A small-molecule ligand and the protein it binds are described below.
Small molecule (SMILES): Nc1ccn([C@@H]2O[C@H](COP(=O)(O)CP(=O)(O)OP(=O)(O)O)[C@@H](O)[C@H]2O)c(=O)n1

Sequence of chain 1.B:
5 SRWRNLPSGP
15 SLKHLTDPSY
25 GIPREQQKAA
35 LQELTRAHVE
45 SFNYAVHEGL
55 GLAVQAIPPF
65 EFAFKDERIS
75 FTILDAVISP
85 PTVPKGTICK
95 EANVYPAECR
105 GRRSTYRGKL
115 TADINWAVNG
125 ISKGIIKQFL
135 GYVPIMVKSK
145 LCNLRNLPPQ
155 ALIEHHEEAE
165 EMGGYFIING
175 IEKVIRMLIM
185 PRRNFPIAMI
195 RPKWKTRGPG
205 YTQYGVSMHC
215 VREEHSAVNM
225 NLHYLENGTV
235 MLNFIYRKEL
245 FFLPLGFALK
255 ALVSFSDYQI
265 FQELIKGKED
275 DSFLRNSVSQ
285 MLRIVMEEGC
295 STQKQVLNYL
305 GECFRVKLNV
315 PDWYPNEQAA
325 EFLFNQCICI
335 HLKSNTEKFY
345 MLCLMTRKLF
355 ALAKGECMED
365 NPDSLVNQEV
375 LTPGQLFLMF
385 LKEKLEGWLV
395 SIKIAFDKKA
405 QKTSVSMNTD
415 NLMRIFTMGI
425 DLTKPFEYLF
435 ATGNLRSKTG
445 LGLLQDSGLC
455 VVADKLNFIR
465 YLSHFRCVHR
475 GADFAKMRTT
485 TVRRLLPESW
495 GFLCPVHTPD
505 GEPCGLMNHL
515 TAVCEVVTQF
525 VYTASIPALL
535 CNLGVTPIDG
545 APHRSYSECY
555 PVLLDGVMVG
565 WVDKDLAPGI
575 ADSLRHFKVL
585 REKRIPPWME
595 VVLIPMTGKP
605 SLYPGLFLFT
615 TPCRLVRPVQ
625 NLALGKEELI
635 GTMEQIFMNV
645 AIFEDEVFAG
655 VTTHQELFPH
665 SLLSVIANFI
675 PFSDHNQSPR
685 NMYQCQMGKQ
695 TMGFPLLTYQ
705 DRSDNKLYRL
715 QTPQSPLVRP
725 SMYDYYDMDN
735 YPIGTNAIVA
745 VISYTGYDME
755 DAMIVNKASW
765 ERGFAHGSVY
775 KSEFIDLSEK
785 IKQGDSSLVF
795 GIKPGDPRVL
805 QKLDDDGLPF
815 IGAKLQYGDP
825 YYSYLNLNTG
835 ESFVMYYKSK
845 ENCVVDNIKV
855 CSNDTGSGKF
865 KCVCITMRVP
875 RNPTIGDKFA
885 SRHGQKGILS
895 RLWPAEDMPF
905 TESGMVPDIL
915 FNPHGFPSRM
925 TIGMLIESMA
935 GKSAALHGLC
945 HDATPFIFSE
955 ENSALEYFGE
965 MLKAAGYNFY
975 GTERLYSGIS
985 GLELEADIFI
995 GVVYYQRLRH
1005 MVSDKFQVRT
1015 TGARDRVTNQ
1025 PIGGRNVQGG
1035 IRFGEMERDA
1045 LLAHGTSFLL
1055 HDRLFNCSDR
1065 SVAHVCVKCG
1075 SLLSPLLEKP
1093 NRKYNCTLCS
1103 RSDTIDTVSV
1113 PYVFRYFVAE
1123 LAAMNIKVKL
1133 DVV

Binding-site contacts:
Ligand atom C6 contacts residue U8 of chain 1.N at 4.3 Å.
Ligand atom O2A contacts residue MG1 of chain 1.S at 4.3 Å.
Ligand atom C1' contacts residue ARG552 of chain 1.A at 3.5 Å.
Ligand atom O3' contacts residue ASN586 of chain 1.A at 3.4 Å (h-bond).
Ligand atom N1 contacts residue U8 of chain 1.N at 4.1 Å.
Ligand atom O3' contacts residue GLN1225 of chain 1.A at 4.2 Å.
Ligand atom O2' contacts residue GLN1225 of chain 1.A at 4.2 Å.
Ligand atom O2' contacts residue ARG552 of chain 1.A at 3.5 Å (salt-bridge).
Ligand atom C4' contacts residue ASN586 of chain 1.A at 4.5 Å.
Ligand atom PG contacts residue ARG684 of chain 1.B at 4.3 Å.
Ligand atom O5' contacts residue U8 of chain 1.N at 3.8 Å.
Ligand atom O4' contacts residue ARG552 of chain 1.A at 3.0 Å (salt-bridge).
Ligand atom C2' contacts residue PRO554 of chain 1.A at 4.3 Å (hydrophobic).
Ligand atom C2 contacts residue PRO554 of chain 1.A at 4.4 Å (hydrophobic).
Ligand atom C5' contacts residue U8 of chain 1.N at 3.6 Å.
Ligand atom N4 contacts residue U8 of chain 1.N at 3.4 Å (h-bond).
Ligand atom C2 contacts residue U8 of chain 1.N at 3.9 Å.
Ligand atom O1G contacts residue ASP588 of chain 1.A at 4.0 Å.
Ligand atom C3' contacts residue ASN586 of chain 1.A at 4.3 Å.
Ligand atom C4' contacts residue U8 of chain 1.N at 4.3 Å.
Ligand atom C3' contacts residue ARG552 of chain 1.A at 4.4 Å.
Ligand atom C5 contacts residue U8 of chain 1.N at 3.9 Å.
Ligand atom C4' contacts residue ARG552 of chain 1.A at 3.3 Å.
Ligand atom O1B contacts residue ASP588 of chain 1.A at 3.5 Å (salt-bridge).
Ligand atom O3G contacts residue ARG684 of chain 1.B at 2.9 Å (salt-bridge).
Ligand atom C5' contacts residue MG1 of chain 1.S at 4.3 Å.
Ligand atom C1' contacts residue PRO554 of chain 1.A at 4.0 Å (hydrophobic).
Ligand atom O2A contacts residue U8 of chain 1.N at 3.7 Å.
Ligand atom C5' contacts residue ARG552 of chain 1.A at 4.2 Å.
Ligand atom C2' contacts residue ARG552 of chain 1.A at 4.0 Å.
Ligand atom O2' contacts residue PRO554 of chain 1.A at 3.7 Å.
Ligand atom O2 contacts residue PRO554 of chain 1.A at 3.3 Å.
Ligand atom O2 contacts residue U8 of chain 1.N at 4.3 Å.
Ligand atom N3 contacts residue U8 of chain 1.N at 3.8 Å.
Ligand atom O2' contacts residue ASN586 of chain 1.A at 3.7 Å.
Ligand atom C1' contacts residue U8 of chain 1.N at 4.2 Å.
Ligand atom O4' contacts residue U8 of chain 1.N at 3.2 Å.
Ligand atom C4 contacts residue U8 of chain 1.N at 3.6 Å.
Ligand atom PA contacts residue U8 of chain 1.N at 4.4 Å.
Ligand atom O1G contacts residue ARG923 of chain 1.B at 4.1 Å.

Sequence of chain 1.A:
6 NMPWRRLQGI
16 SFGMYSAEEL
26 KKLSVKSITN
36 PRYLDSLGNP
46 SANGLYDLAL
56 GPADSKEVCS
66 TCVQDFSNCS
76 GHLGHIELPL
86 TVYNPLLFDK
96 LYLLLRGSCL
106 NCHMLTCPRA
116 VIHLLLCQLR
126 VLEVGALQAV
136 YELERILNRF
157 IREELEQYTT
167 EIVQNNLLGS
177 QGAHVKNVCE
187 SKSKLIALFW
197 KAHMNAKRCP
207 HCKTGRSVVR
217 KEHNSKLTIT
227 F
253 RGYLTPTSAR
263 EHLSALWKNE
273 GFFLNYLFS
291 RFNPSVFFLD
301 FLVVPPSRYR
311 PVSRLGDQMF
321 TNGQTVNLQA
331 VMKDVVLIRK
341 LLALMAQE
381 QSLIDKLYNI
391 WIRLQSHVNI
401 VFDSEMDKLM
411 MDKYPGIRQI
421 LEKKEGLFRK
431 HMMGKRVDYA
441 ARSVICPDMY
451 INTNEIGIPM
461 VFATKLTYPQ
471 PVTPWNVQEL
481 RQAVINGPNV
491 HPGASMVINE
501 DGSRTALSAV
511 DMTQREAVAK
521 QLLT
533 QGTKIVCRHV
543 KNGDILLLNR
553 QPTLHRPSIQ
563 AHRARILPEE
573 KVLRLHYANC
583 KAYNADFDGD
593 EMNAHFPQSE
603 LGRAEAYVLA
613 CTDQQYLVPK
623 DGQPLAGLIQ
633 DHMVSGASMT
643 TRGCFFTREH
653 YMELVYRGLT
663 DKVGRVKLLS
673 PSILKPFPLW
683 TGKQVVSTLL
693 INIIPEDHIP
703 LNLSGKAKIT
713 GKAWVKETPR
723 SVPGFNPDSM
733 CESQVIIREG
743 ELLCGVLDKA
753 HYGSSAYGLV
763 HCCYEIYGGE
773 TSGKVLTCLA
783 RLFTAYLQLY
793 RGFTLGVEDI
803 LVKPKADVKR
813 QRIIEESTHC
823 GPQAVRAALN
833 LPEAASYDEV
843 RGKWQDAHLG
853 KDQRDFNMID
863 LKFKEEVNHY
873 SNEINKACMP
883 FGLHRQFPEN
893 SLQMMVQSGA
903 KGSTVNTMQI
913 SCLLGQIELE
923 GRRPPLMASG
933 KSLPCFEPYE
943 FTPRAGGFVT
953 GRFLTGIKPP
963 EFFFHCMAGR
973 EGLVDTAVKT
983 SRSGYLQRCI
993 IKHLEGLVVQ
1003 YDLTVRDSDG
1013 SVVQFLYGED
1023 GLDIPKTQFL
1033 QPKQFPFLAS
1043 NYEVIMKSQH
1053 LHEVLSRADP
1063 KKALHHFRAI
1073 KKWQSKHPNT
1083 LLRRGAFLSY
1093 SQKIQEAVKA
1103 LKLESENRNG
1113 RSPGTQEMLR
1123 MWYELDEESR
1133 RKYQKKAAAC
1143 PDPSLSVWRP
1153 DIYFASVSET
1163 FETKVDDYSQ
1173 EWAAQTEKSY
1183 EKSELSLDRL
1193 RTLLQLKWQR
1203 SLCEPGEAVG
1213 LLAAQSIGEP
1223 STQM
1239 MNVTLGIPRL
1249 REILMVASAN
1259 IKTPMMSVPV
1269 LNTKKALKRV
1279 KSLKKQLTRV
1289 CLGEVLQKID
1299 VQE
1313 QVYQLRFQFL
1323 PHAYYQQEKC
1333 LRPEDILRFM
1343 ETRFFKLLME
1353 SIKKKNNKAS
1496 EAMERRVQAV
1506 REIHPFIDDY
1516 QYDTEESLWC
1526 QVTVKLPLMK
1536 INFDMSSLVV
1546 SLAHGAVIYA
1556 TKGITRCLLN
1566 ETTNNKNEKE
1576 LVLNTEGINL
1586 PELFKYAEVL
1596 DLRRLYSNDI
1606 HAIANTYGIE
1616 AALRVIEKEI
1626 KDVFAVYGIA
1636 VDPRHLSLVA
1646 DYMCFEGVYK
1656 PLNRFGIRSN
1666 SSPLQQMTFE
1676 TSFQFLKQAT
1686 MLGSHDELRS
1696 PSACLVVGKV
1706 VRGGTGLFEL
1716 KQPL